Sequence of chain 1.D:
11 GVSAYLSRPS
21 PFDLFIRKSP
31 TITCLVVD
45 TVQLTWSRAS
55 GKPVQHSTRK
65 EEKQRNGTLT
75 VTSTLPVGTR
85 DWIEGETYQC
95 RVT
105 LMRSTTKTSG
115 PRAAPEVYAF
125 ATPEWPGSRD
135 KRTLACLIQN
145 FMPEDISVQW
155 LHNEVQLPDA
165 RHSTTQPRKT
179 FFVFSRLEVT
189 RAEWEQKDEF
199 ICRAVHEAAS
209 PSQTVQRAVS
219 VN

A small-molecule ligand and the protein it binds are described below.
Small molecule (SMILES): CC(=O)N[C@H]1[C@H](O[C@H]2[C@H](O)[C@@H](NC(C)=O)CO[C@@H]2CO)O[C@H](CO)[C@@H](O[C@@H]2O[C@H](CO[C@H]3O[C@H](CO[C@H]4O[C@H](CO)[C@@H](O)[C@H](O)[C@@H]4O)[C@@H](O)[C@H](O[C@H]4O[C@H](CO)[C@@H](O)[C@H](O)[C@@H]4O)[C@@H]3O)[C@@H](O)[C@H](O[C@H]3O[C@H](CO)[C@@H](O)[C@H](O)[C@@H]3O)[C@@H]2O)[C@@H]1O

Sequence of chain 1.C:
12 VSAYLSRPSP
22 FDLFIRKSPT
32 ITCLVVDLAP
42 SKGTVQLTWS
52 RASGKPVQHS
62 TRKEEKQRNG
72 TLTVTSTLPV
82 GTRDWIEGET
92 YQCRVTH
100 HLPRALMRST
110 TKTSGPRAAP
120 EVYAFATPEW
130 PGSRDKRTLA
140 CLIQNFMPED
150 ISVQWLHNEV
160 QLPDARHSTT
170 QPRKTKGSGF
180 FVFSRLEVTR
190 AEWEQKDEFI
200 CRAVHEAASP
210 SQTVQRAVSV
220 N

Binding-site contacts:
Ligand atom O6 contacts residue PRO171 of chain 1.D at 3.7 Å.
Ligand atom O2 contacts residue GLN170 of chain 1.D at 3.4 Å (h-bond).
Ligand atom O5 contacts residue LEU35 of chain 1.D at 3.8 Å.
Ligand atom O2 contacts residue THR168 of chain 1.D at 2.7 Å (h-bond).
Ligand atom O2 contacts residue PRO19 of chain 1.D at 3.5 Å (h-bond).
Ligand atom C6 contacts residue TYR15 of chain 1.D at 3.2 Å (hydrophobic).
Ligand atom C2 contacts residue ASN70 of chain 1.D at 2.5 Å.
Ligand atom O5 contacts residue ASN70 of chain 1.D at 2.4 Å (h-bond).
Ligand atom C3 contacts residue ASN70 of chain 1.D at 3.8 Å.
Ligand atom C4 contacts residue ILE150 of chain 1.D at 3.6 Å (hydrophobic).
Ligand atom O2 contacts residue ARG18 of chain 1.D at 3.2 Å (salt-bridge).
Ligand atom O2 contacts residue ARG172 of chain 1.C at 3.3 Å (salt-bridge).
Ligand atom O3 contacts residue PEG1 of chain 1.V at 3.3 Å.
Ligand atom O6 contacts residue ASP149 of chain 1.D at 3.8 Å.
Ligand atom O6 contacts residue TYR15 of chain 1.D at 2.8 Å (h-bond).
Ligand atom O3 contacts residue LEU35 of chain 1.D at 3.5 Å.
Ligand atom O6 contacts residue GLN68 of chain 1.D at 2.6 Å (h-bond).
Ligand atom O4 contacts residue GLN170 of chain 1.D at 2.9 Å (h-bond).
Ligand atom C1 contacts residue THR72 of chain 1.D at 3.4 Å.
Ligand atom O3 contacts residue SER20 of chain 1.D at 3.3 Å.
Ligand atom C1 contacts residue ASN70 of chain 1.D at 1.4 Å.
Ligand atom O7 contacts residue THR74 of chain 1.D at 3.6 Å.
Ligand atom C2 contacts residue ARG18 of chain 1.D at 3.5 Å.
Ligand atom O4 contacts residue ILE150 of chain 1.D at 2.9 Å (h-bond).
Ligand atom O4 contacts residue VAL37 of chain 1.D at 3.6 Å.
Ligand atom C2 contacts residue THR72 of chain 1.D at 3.8 Å.
Ligand atom O3 contacts residue GLN170 of chain 1.D at 3.6 Å.
Ligand atom O6 contacts residue GLU148 of chain 1.D at 3.3 Å (salt-bridge).
Ligand atom C5 contacts residue ASN70 of chain 1.D at 3.7 Å.
Ligand atom C2 contacts residue THR168 of chain 1.D at 3.7 Å.
Ligand atom O5 contacts residue VAL37 of chain 1.D at 3.8 Å.
Ligand atom O2 contacts residue ASP149 of chain 1.D at 3.4 Å (salt-bridge).
Ligand atom O6 contacts residue ILE150 of chain 1.D at 3.4 Å (h-bond).
Ligand atom C7 contacts residue ASN70 of chain 1.D at 3.6 Å.
Ligand atom C3 contacts residue VAL37 of chain 1.D at 3.8 Å (hydrophobic).
Ligand atom N2 contacts residue THR72 of chain 1.D at 3.4 Å (h-bond).
Ligand atom C6 contacts residue LEU35 of chain 1.D at 3.7 Å (hydrophobic).
Ligand atom N2 contacts residue ASN70 of chain 1.D at 2.9 Å (h-bond).
Ligand atom O4 contacts residue PEG1 of chain 1.V at 3.2 Å.
Ligand atom C6 contacts residue PRO171 of chain 1.D at 3.5 Å (hydrophobic).